Binding-site contacts:
Ligand atom S13 contacts residue ASN149 of chain 1.B at 3.2 Å (h-bond).
Ligand atom C12 contacts residue ALA315 of chain 1.B at 3.4 Å (hydrophobic).
Ligand atom C02 contacts residue SER61 of chain 1.B at 4.3 Å.
Ligand atom C10 contacts residue THR316 of chain 1.B at 4.4 Å.
Ligand atom C12 contacts residue GLN117 of chain 1.B at 3.8 Å.
Ligand atom C07 contacts residue THR316 of chain 1.B at 3.8 Å.
Ligand atom S13 contacts residue ALA315 of chain 1.B at 4.0 Å.
Ligand atom N03 contacts residue ALA315 of chain 1.B at 3.8 Å.
Ligand atom C06 contacts residue THR316 of chain 1.B at 4.2 Å.
Ligand atom C07 contacts residue ALA315 of chain 1.B at 3.6 Å (hydrophobic).
Ligand atom C07 contacts residue GLY317 of chain 1.B at 4.3 Å.
Ligand atom O08 contacts residue THR316 of chain 1.B at 3.5 Å.
Ligand atom C10 contacts residue ALA315 of chain 1.B at 3.7 Å (hydrophobic).
Ligand atom O08 contacts residue GLY317 of chain 1.B at 3.4 Å (h-bond).
Ligand atom C11 contacts residue TYR218 of chain 1.B at 3.8 Å (hydrophobic).
Ligand atom C11 contacts residue GLN117 of chain 1.B at 3.7 Å.
Ligand atom S13 contacts residue SER61 of chain 1.B at 3.4 Å (h-bond).
Ligand atom N09 contacts residue GLN117 of chain 1.B at 4.1 Å.
Ligand atom C01 contacts residue LEU290 of chain 1.B at 4.2 Å (hydrophobic).
Ligand atom C01 contacts residue GLN117 of chain 1.B at 4.2 Å.
Ligand atom C06 contacts residue ALA315 of chain 1.B at 4.0 Å (hydrophobic).
Ligand atom C12 contacts residue ASN149 of chain 1.B at 4.4 Å.
Ligand atom N03 contacts residue GLN117 of chain 1.B at 4.3 Å.
Ligand atom C11 contacts residue ASN149 of chain 1.B at 4.2 Å.
Ligand atom S13 contacts residue LYS64 of chain 1.B at 4.4 Å.
Ligand atom S13 contacts residue TYR218 of chain 1.B at 4.3 Å.
Ligand atom O05 contacts residue ALA315 of chain 1.B at 4.0 Å.
Ligand atom C10 contacts residue TYR218 of chain 1.B at 3.9 Å (hydrophobic).
Ligand atom N09 contacts residue THR316 of chain 1.B at 4.2 Å.
Ligand atom O08 contacts residue ALA315 of chain 1.B at 4.1 Å.
Ligand atom S13 contacts residue GLN117 of chain 1.B at 4.0 Å.
Ligand atom N09 contacts residue ALA315 of chain 1.B at 3.3 Å (h-bond).
Ligand atom C04 contacts residue ALA315 of chain 1.B at 3.9 Å (hydrophobic).
Ligand atom C10 contacts residue GLN117 of chain 1.B at 4.4 Å.
Ligand atom O05 contacts residue ASN340 of chain 1.B at 4.4 Å.
Ligand atom C01 contacts residue LEU116 of chain 1.B at 3.8 Å (hydrophobic).

The protein below binds the small molecule below.
Small molecule (SMILES): CCN1C(=O)CC(=O)N(CC)C1=S

Sequence of chain 1.B:
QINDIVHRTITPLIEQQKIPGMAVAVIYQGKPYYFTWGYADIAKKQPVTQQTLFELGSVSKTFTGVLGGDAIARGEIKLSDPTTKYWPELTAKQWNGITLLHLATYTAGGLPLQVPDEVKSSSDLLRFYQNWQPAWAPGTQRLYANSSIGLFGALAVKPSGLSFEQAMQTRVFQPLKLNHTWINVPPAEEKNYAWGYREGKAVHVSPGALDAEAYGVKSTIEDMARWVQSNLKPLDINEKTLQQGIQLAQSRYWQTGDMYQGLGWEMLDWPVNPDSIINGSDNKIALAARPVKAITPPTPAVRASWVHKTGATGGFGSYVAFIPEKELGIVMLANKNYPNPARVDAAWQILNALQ